Sequence of chain 1.D:
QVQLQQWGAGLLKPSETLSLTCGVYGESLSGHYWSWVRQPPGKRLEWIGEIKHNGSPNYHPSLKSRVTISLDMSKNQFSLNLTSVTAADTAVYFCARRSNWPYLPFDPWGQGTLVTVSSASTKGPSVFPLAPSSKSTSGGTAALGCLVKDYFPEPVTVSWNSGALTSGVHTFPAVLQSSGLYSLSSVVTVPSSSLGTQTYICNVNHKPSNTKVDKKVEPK

Binding-site contacts:
Ligand atom N2 contacts residue ASN81 of chain 1.D at 4.4 Å.
Ligand atom O6 contacts residue THR17 of chain 1.D at 3.4 Å.
Ligand atom C5 contacts residue ASN81 of chain 1.D at 3.0 Å.
Ligand atom C6 contacts residue ASN81 of chain 1.D at 3.5 Å.
Ligand atom C1 contacts residue ASN81 of chain 1.D at 2.1 Å.
Ligand atom C2 contacts residue ASN81 of chain 1.D at 3.4 Å.
Ligand atom C4 contacts residue ASN81 of chain 1.D at 4.0 Å.
Ligand atom O5 contacts residue ASN81 of chain 1.D at 1.6 Å (h-bond).
Ligand atom C3 contacts residue ASN81 of chain 1.D at 4.3 Å.
Ligand atom C6 contacts residue THR17 of chain 1.D at 3.2 Å.
Ligand atom O6 contacts residue ASN81 of chain 1.D at 4.0 Å.

The protein below binds the small molecule below.
Small molecule (SMILES): CC(=O)N[C@@H]1[C@@H](O)[C@H](O)[C@@H](CO)O[C@H]1O